Sequence of chain 36.A:
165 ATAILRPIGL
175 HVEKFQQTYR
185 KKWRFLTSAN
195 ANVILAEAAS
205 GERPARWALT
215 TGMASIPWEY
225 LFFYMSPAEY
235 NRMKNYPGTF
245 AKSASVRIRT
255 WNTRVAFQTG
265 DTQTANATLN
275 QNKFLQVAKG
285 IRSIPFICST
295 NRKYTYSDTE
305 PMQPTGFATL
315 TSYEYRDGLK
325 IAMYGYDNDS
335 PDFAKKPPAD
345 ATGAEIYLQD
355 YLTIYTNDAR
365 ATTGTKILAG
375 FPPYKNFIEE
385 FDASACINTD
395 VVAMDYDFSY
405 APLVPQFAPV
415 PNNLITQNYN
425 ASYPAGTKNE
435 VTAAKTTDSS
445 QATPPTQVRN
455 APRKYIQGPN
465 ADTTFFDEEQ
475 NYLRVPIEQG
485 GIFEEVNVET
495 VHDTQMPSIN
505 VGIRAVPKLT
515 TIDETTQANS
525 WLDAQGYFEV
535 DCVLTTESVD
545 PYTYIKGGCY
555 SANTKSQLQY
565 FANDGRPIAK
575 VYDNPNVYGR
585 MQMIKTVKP

Sequence of chain 59.A:
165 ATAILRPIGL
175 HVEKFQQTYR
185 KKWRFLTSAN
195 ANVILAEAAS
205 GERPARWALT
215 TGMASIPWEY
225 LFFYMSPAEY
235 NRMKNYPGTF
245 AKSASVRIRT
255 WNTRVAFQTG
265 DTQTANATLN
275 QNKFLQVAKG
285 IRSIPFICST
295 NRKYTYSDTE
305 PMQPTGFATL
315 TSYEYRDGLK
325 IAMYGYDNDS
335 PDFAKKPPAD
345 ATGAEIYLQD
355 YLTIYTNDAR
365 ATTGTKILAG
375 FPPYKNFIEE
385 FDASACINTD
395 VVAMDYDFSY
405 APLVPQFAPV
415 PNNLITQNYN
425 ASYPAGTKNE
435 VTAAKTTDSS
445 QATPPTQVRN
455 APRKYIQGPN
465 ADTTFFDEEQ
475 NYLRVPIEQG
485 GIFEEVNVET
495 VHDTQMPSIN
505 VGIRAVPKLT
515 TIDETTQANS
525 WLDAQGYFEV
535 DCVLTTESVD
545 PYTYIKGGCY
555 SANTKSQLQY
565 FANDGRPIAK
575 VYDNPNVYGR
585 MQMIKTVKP

Sequence of chain 60.A:
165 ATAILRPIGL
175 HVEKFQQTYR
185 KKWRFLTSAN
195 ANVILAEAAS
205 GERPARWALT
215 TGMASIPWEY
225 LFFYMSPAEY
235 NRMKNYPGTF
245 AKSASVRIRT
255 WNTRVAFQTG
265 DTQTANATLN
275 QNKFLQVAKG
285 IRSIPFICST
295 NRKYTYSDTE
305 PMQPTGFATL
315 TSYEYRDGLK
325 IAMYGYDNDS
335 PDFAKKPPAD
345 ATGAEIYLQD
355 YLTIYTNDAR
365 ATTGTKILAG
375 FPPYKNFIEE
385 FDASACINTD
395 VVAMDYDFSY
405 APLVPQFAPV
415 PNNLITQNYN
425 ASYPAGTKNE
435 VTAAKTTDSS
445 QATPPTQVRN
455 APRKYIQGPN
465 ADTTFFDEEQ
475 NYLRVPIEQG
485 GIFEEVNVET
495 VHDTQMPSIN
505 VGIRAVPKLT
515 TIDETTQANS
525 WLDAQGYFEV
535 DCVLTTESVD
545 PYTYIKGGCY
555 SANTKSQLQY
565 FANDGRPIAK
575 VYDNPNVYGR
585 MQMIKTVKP

Binding-site contacts:
Ligand atom C4' contacts residue ARG184 of chain 36.A at 3.4 Å.
Ligand atom C2 contacts residue ARG170 of chain 59.A at 3.9 Å.
Ligand atom P contacts residue ARG184 of chain 36.A at 2.8 Å.
Ligand atom N2 contacts residue DC1 of chain 60.C at 2.8 Å (h-bond).
Ligand atom C6 contacts residue ARG170 of chain 59.A at 1.9 Å.
Ligand atom N2 contacts residue ILE172 of chain 59.A at 3.6 Å.
Ligand atom O2 contacts residue ARG184 of chain 36.A at 3.7 Å.
Ligand atom O3' contacts residue ARG184 of chain 36.A at 3.1 Å (salt-bridge).
Ligand atom N4 contacts residue LEU169 of chain 59.A at 3.9 Å.
Ligand atom C4 contacts residue ILE172 of chain 59.A at 3.5 Å (hydrophobic).
Ligand atom C5' contacts residue ARG251 of chain 36.A at 3.8 Å.
Ligand atom N2 contacts residue PRO171 of chain 59.A at 2.9 Å (h-bond).
Ligand atom C5' contacts residue ARG184 of chain 36.A at 3.4 Å.
Ligand atom N1 contacts residue PRO171 of chain 59.A at 3.8 Å.
Ligand atom N4 contacts residue LYS379 of chain 60.A at 3.0 Å (salt-bridge).
Ligand atom C4 contacts residue LYS186 of chain 36.A at 3.6 Å.
Ligand atom O6 contacts residue DC1 of chain 60.C at 2.9 Å (h-bond).
Ligand atom C6 contacts residue DC1 of chain 60.C at 3.5 Å.
Ligand atom N7 contacts residue ARG170 of chain 59.A at 3.8 Å.
Ligand atom O4' contacts residue ASP535 of chain 36.A at 3.7 Å.
Ligand atom N1 contacts residue DC1 of chain 60.C at 2.9 Å (h-bond).
Ligand atom O6 contacts residue ARG170 of chain 59.A at 0.9 Å (salt-bridge).
Ligand atom C4' contacts residue ARG251 of chain 36.A at 3.8 Å.
Ligand atom N1 contacts residue ARG170 of chain 59.A at 2.5 Å (salt-bridge).
Ligand atom N4 contacts residue ILE172 of chain 59.A at 3.7 Å.
Ligand atom OP1 contacts residue ARG184 of chain 36.A at 2.5 Å (salt-bridge).
Ligand atom C2 contacts residue DC1 of chain 60.C at 3.5 Å.
Ligand atom C2 contacts residue PRO171 of chain 59.A at 3.6 Å (hydrophobic).
Ligand atom O2 contacts residue LYS185 of chain 36.A at 3.7 Å.
Ligand atom C5 contacts residue LYS186 of chain 36.A at 3.6 Å.
Ligand atom N3 contacts residue LYS186 of chain 36.A at 3.5 Å.
Ligand atom C4 contacts residue LYS379 of chain 60.A at 3.9 Å.
Ligand atom C5 contacts residue ARG170 of chain 59.A at 3.1 Å.
Ligand atom OP1 contacts residue ARG251 of chain 36.A at 3.4 Å (salt-bridge).
Ligand atom N3 contacts residue ILE172 of chain 59.A at 3.5 Å.
Ligand atom N4 contacts residue LYS186 of chain 36.A at 3.9 Å.
Ligand atom N4 contacts residue ASN380 of chain 60.A at 3.1 Å (h-bond).
Ligand atom O5' contacts residue ARG184 of chain 36.A at 2.3 Å (salt-bridge).
Ligand atom C6 contacts residue LYS186 of chain 36.A at 3.7 Å.
Ligand atom C2 contacts residue ILE172 of chain 59.A at 3.8 Å (hydrophobic).

This protein binds this small molecule.
Small molecule (SMILES): Nc1ccn([C@H]2C[C@H](O[P](=O)(O)OC[C@H]3O[C@@H](n4cnc5c(=O)nc(N)[nH]c54)C[C@@H]3O)[C@@H](COP(=O)=O)O2)c(=O)n1